The protein below binds the small molecule below.
Small molecule (SMILES): CC(=O)N[C@@H]1[C@@H](O)[C@H](O)[C@@H](CO)O[C@H]1O

Sequence of chain 1.B:
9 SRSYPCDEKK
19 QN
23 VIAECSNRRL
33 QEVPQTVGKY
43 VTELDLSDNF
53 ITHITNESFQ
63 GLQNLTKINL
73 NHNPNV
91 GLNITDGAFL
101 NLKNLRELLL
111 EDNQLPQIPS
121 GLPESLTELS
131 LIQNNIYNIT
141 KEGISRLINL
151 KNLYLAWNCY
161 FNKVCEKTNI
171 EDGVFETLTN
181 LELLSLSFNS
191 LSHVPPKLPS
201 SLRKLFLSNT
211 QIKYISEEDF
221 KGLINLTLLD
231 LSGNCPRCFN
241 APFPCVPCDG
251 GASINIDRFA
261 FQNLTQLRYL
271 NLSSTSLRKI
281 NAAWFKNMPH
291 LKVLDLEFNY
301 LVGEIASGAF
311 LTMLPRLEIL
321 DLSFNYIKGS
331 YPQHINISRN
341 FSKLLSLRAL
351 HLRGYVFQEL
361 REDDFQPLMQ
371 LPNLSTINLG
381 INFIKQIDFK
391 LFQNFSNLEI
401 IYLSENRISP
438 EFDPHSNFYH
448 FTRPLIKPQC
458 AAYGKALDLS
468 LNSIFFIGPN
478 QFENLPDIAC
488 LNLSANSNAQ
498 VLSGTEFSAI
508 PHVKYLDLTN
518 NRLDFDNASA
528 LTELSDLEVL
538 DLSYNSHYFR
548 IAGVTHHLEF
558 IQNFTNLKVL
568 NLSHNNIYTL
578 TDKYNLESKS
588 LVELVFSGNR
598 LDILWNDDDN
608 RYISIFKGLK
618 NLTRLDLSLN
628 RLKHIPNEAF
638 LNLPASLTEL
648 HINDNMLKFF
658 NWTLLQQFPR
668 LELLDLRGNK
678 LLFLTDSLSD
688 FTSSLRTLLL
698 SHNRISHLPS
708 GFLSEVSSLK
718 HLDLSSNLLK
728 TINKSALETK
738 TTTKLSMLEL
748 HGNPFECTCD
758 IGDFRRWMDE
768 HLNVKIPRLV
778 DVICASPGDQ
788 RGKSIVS

Binding-site contacts:
Ligand atom C1 contacts residue ASP465 of chain 1.B at 4.1 Å.
Ligand atom C4 contacts residue ASN489 of chain 1.B at 4.2 Å.
Ligand atom C3 contacts residue ASN489 of chain 1.B at 3.7 Å.
Ligand atom O5 contacts residue SER467 of chain 1.B at 3.1 Å (h-bond).
Ligand atom C6 contacts residue LEU468 of chain 1.B at 3.9 Å (hydrophobic).
Ligand atom C8 contacts residue TYR512 of chain 1.B at 3.7 Å (hydrophobic).
Ligand atom C1 contacts residue SER491 of chain 1.B at 4.2 Å.
Ligand atom O6 contacts residue SER404 of chain 1.B at 3.9 Å.
Ligand atom O5 contacts residue ASN489 of chain 1.B at 2.4 Å (h-bond).
Ligand atom C1 contacts residue ASN489 of chain 1.B at 1.4 Å.
Ligand atom C5 contacts residue SER467 of chain 1.B at 4.0 Å.
Ligand atom O6 contacts residue LEU468 of chain 1.B at 3.8 Å.
Ligand atom O6 contacts residue SER467 of chain 1.B at 3.3 Å (h-bond).
Ligand atom C7 contacts residue LYS454 of chain 1.B at 3.9 Å.
Ligand atom O7 contacts residue ILE453 of chain 1.B at 4.0 Å.
Ligand atom C2 contacts residue ASP514 of chain 1.B at 3.8 Å.
Ligand atom C2 contacts residue ASN489 of chain 1.B at 2.4 Å.
Ligand atom C1 contacts residue ASP514 of chain 1.B at 3.8 Å.
Ligand atom C8 contacts residue CYS457 of chain 1.B at 3.9 Å (hydrophobic).
Ligand atom C3 contacts residue ASP514 of chain 1.B at 4.1 Å.
Ligand atom O7 contacts residue ASN489 of chain 1.B at 3.7 Å.
Ligand atom C6 contacts residue SER467 of chain 1.B at 3.8 Å.
Ligand atom N2 contacts residue ASP514 of chain 1.B at 2.9 Å (salt-bridge).
Ligand atom C8 contacts residue LYS454 of chain 1.B at 3.9 Å.
Ligand atom C8 contacts residue ASP514 of chain 1.B at 3.5 Å.
Ligand atom C1 contacts residue SER467 of chain 1.B at 4.0 Å.
Ligand atom N2 contacts residue ASN489 of chain 1.B at 2.7 Å (h-bond).
Ligand atom C7 contacts residue ASP514 of chain 1.B at 3.6 Å.
Ligand atom C8 contacts residue ASN489 of chain 1.B at 4.3 Å.
Ligand atom C5 contacts residue SER491 of chain 1.B at 4.3 Å.
Ligand atom C7 contacts residue ASN489 of chain 1.B at 3.3 Å.
Ligand atom O5 contacts residue SER491 of chain 1.B at 4.1 Å.
Ligand atom C5 contacts residue ASN489 of chain 1.B at 3.7 Å.
Ligand atom O5 contacts residue ASP465 of chain 1.B at 4.0 Å.
Ligand atom O7 contacts residue LYS454 of chain 1.B at 3.2 Å (salt-bridge).